Binding-site contacts:
Ligand atom O2' contacts residue ASN12 of chain 2.B at 3.0 Å (h-bond).
Ligand atom C2 contacts residue HIS249 of chain 2.B at 3.6 Å.
Ligand atom O1' contacts residue HIS249 of chain 2.B at 3.9 Å.
Ligand atom C1 contacts residue ASN53 of chain 2.B at 4.1 Å.
Ligand atom C6 contacts residue HIS249 of chain 2.B at 4.2 Å.
Ligand atom C6 contacts residue ASN12 of chain 2.B at 4.2 Å.
Ligand atom C1' contacts residue ASN12 of chain 2.B at 4.1 Å.
Ligand atom C4 contacts residue ASN53 of chain 2.B at 3.9 Å.
Ligand atom C1' contacts residue ILE10 of chain 2.B at 4.2 Å (hydrophobic).
Ligand atom C4 contacts residue 78H1 of chain 2.H at 4.0 Å.
Ligand atom C3 contacts residue ARG212 of chain 2.B at 3.7 Å.
Ligand atom C2 contacts residue SER211 of chain 2.B at 3.6 Å.
Ligand atom C6 contacts residue 78H1 of chain 2.H at 4.1 Å.
Ligand atom O1' contacts residue SER209 of chain 2.B at 4.2 Å.
Ligand atom O2' contacts residue ILE10 of chain 2.B at 4.1 Å.
Ligand atom O2' contacts residue ARG247 of chain 2.B at 2.9 Å (salt-bridge).
Ligand atom O2' contacts residue HIS249 of chain 2.B at 4.1 Å.
Ligand atom C1 contacts residue 78H1 of chain 2.H at 3.6 Å.
Ligand atom C5 contacts residue 78H1 of chain 2.H at 4.2 Å.
Ligand atom N4 contacts residue 78H1 of chain 2.H at 4.5 Å.
Ligand atom C1 contacts residue HIS249 of chain 2.B at 3.7 Å.
Ligand atom C5 contacts residue ASN53 of chain 2.B at 3.1 Å.
Ligand atom C1' contacts residue ARG247 of chain 2.B at 3.5 Å.
Ligand atom C3 contacts residue 78H1 of chain 2.H at 3.6 Å.
Ligand atom C1' contacts residue HIS249 of chain 2.B at 3.8 Å.
Ligand atom O2' contacts residue 78H1 of chain 2.H at 3.6 Å.
Ligand atom C3 contacts residue HIS249 of chain 2.B at 4.2 Å.
Ligand atom O1' contacts residue ILE10 of chain 2.B at 3.7 Å.
Ligand atom C4 contacts residue ARG212 of chain 2.B at 4.4 Å.
Ligand atom O1' contacts residue LYS213 of chain 2.B at 4.0 Å.
Ligand atom O1' contacts residue ARG247 of chain 2.B at 2.5 Å (salt-bridge).
Ligand atom O1' contacts residue 78H1 of chain 2.H at 3.3 Å.
Ligand atom C1' contacts residue 78H1 of chain 2.H at 3.2 Å.
Ligand atom N4 contacts residue ARG212 of chain 2.B at 4.1 Å.
Ligand atom C3 contacts residue SER211 of chain 2.B at 3.9 Å.
Ligand atom C2 contacts residue 78H1 of chain 2.H at 3.5 Å.
Ligand atom C6 contacts residue ASN53 of chain 2.B at 3.2 Å.

This protein binds this small molecule.
Small molecule (SMILES): Nc1ccc(C(=O)O)cc1

Sequence of chain 2.B:
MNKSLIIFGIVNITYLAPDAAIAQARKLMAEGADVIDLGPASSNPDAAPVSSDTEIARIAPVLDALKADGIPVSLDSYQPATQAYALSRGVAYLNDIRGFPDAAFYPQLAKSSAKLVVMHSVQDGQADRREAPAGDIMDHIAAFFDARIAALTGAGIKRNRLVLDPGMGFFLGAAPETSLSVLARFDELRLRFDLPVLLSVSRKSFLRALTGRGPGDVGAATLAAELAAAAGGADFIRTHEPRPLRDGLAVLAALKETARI